Sequence of chain 1.C:
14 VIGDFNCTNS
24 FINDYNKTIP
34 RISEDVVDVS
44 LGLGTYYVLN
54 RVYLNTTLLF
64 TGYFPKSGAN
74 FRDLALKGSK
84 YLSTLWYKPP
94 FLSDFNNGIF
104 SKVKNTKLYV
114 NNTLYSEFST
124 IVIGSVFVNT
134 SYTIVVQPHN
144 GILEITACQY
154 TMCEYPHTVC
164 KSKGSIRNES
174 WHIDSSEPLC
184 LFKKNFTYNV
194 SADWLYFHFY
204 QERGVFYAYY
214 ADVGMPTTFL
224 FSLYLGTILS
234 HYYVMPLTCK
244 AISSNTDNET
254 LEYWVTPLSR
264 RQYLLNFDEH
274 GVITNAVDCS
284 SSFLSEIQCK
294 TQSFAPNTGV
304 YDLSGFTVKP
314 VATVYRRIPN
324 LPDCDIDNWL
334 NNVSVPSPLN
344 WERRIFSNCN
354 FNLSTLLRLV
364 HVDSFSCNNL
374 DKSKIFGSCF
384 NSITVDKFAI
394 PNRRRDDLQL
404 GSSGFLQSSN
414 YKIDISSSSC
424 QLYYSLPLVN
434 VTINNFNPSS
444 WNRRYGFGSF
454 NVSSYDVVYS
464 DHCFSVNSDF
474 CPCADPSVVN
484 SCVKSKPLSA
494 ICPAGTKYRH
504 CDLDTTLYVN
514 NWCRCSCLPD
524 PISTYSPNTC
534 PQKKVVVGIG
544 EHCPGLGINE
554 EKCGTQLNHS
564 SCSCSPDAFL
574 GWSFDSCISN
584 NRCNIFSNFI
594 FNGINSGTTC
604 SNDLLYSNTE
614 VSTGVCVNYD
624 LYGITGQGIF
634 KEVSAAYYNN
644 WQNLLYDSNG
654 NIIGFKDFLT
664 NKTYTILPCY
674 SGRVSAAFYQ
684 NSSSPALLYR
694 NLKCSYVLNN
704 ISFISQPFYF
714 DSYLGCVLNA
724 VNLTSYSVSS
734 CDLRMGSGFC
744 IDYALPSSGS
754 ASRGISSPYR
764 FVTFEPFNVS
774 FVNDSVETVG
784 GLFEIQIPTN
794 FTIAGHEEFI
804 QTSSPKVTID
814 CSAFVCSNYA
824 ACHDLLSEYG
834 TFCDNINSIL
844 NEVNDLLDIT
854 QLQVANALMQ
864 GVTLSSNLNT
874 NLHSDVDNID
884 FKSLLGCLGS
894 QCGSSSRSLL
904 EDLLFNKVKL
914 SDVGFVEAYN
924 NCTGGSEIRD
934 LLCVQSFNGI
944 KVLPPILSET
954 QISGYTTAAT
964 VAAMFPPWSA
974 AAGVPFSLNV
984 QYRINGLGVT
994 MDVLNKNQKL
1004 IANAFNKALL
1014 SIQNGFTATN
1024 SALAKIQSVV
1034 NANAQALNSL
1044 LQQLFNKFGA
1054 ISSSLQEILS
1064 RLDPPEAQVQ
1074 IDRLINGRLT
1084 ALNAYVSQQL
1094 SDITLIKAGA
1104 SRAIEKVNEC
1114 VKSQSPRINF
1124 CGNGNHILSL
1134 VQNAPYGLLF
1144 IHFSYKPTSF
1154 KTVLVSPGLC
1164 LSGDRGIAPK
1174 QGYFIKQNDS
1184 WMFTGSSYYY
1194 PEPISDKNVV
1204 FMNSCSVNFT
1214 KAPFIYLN

Binding-site contacts:
Ligand atom C3 contacts residue ASN171 of chain 1.C at 3.8 Å.
Ligand atom O5 contacts residue ASN171 of chain 1.C at 2.4 Å (h-bond).
Ligand atom C1 contacts residue ASN171 of chain 1.C at 1.4 Å.
Ligand atom C4 contacts residue ASN171 of chain 1.C at 4.2 Å.
Ligand atom C7 contacts residue ASN171 of chain 1.C at 3.7 Å.
Ligand atom N2 contacts residue ASN171 of chain 1.C at 2.9 Å (h-bond).
Ligand atom C2 contacts residue ASN171 of chain 1.C at 2.5 Å.
Ligand atom C8 contacts residue ILE169 of chain 1.C at 3.6 Å (hydrophobic).
Ligand atom O7 contacts residue ASN171 of chain 1.C at 4.1 Å.
Ligand atom C5 contacts residue ASN171 of chain 1.C at 3.7 Å.

The protein below binds the small molecule below.
Small molecule (SMILES): CC(=O)N[C@@H]1[C@@H](O)[C@H](O)[C@@H](CO)O[C@H]1O